Binding-site contacts:
Ligand atom C7 contacts residue ASN278 of chain 1.C at 3.1 Å.
Ligand atom O5 contacts residue ASN291 of chain 1.C at 3.8 Å.
Ligand atom N2 contacts residue ASN278 of chain 1.C at 3.0 Å (h-bond).
Ligand atom C2 contacts residue ASN278 of chain 1.C at 2.5 Å.
Ligand atom C6 contacts residue ASN291 of chain 1.C at 4.2 Å.
Ligand atom C7 contacts residue GLU391 of chain 1.C at 4.5 Å.
Ligand atom O5 contacts residue ASN278 of chain 1.C at 2.4 Å (h-bond).
Ligand atom C1 contacts residue ASN278 of chain 1.C at 1.4 Å.
Ligand atom C5 contacts residue ASN291 of chain 1.C at 3.9 Å.
Ligand atom C1 contacts residue VAL290 of chain 1.C at 3.7 Å (hydrophobic).
Ligand atom C3 contacts residue VAL290 of chain 1.C at 4.2 Å (hydrophobic).
Ligand atom C5 contacts residue ASN278 of chain 1.C at 3.7 Å.
Ligand atom C4 contacts residue ASN278 of chain 1.C at 4.3 Å.
Ligand atom C8 contacts residue GLU391 of chain 1.C at 3.3 Å.
Ligand atom C3 contacts residue ASN278 of chain 1.C at 3.8 Å.
Ligand atom C8 contacts residue ASN278 of chain 1.C at 4.4 Å.
Ligand atom N2 contacts residue VAL290 of chain 1.C at 3.8 Å.
Ligand atom C8 contacts residue VAL290 of chain 1.C at 4.5 Å (hydrophobic).
Ligand atom O7 contacts residue ASN278 of chain 1.C at 2.9 Å (h-bond).
Ligand atom C8 contacts residue SER38 of chain 1.C at 3.6 Å.
Ligand atom C1 contacts residue ASN291 of chain 1.C at 4.1 Å.
Ligand atom C2 contacts residue VAL290 of chain 1.C at 4.1 Å (hydrophobic).

This small molecule binds to this protein.
Small molecule (SMILES): CC(=O)N[C@H]1[C@H](O[C@H]2[C@H](O)[C@@H](NC(C)=O)CO[C@@H]2CO)O[C@H](CO)[C@@H](O)[C@@H]1O

Sequence of chain 1.C:
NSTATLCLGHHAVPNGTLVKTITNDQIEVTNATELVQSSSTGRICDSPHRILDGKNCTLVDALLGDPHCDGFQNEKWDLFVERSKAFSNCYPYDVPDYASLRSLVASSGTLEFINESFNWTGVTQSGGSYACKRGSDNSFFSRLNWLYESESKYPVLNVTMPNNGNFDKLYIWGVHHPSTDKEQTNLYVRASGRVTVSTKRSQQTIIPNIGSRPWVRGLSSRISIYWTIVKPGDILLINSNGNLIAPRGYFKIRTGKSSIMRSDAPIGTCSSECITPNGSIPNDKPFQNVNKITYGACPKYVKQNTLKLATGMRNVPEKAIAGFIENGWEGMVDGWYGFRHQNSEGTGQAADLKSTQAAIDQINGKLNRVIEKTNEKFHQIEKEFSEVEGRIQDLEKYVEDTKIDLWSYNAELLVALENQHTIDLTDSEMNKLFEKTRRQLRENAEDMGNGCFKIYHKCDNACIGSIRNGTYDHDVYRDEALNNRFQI